The protein below binds the small molecule below.
Small molecule (SMILES): OC[C@H]1O[C@@H](O[C@H]2[C@H](O)[C@H](O)[C@H](O[C@H]3[C@H](O)[C@H](O)[C@H](O)O[C@@H]3CO)O[C@@H]2CO)[C@@H](O)[C@@H](O)[C@@H]1O

Binding-site contacts:
Ligand atom C1 contacts residue TYR195 of chain 1.A at 3.6 Å (hydrophobic).
Ligand atom O3 contacts residue ARG96 of chain 1.A at 3.0 Å (salt-bridge).
Ligand atom C1 contacts residue TRP239 of chain 1.A at 3.7 Å (hydrophobic).
Ligand atom O6 contacts residue ASN237 of chain 1.A at 2.9 Å (h-bond).
Ligand atom O6 contacts residue TRP11 of chain 1.A at 3.6 Å.
Ligand atom O1 contacts residue GLU143 of chain 1.A at 2.6 Å (salt-bridge).
Ligand atom C6 contacts residue ASN89 of chain 1.A at 3.6 Å.
Ligand atom O6 contacts residue TRP239 of chain 1.A at 3.4 Å.
Ligand atom C6 contacts residue TYR291 of chain 1.A at 3.3 Å (hydrophobic).
Ligand atom O6 contacts residue TYR291 of chain 1.A at 3.0 Å (h-bond).
Ligand atom O2 contacts residue ARG96 of chain 1.A at 3.6 Å (salt-bridge).
Ligand atom C5 contacts residue TRP11 of chain 1.A at 4.0 Å (hydrophobic).
Ligand atom O4 contacts residue TRP11 of chain 1.A at 3.7 Å.
Ligand atom C3 contacts residue TRP273 of chain 1.A at 3.8 Å (hydrophobic).
Ligand atom C2 contacts residue ARG96 of chain 1.A at 3.8 Å.
Ligand atom C6 contacts residue TRP273 of chain 1.A at 3.6 Å (hydrophobic).
Ligand atom C1 contacts residue GLU143 of chain 1.A at 3.6 Å.
Ligand atom O3 contacts residue TRP239 of chain 1.A at 3.7 Å.
Ligand atom O2 contacts residue GLU143 of chain 1.A at 2.5 Å (salt-bridge).
Ligand atom O6 contacts residue ASN89 of chain 1.A at 3.1 Å (h-bond).
Ligand atom O1 contacts residue TYR195 of chain 1.A at 3.6 Å (h-bond).
Ligand atom O5 contacts residue TYR195 of chain 1.A at 2.9 Å (h-bond).
Ligand atom O4 contacts residue TRP273 of chain 1.A at 3.8 Å.
Ligand atom C2 contacts residue TRP11 of chain 1.A at 4.0 Å (hydrophobic).
Ligand atom C6 contacts residue TRP11 of chain 1.A at 3.9 Å (hydrophobic).
Ligand atom O1 contacts residue ALA223 of chain 1.A at 3.9 Å.
Ligand atom O1 contacts residue SER193 of chain 1.A at 3.8 Å.
Ligand atom C3 contacts residue TRP239 of chain 1.A at 3.6 Å (hydrophobic).
Ligand atom C3 contacts residue TRP11 of chain 1.A at 4.0 Å (hydrophobic).
Ligand atom C1 contacts residue TRP273 of chain 1.A at 3.9 Å (hydrophobic).
Ligand atom C6 contacts residue TYR195 of chain 1.A at 3.6 Å (hydrophobic).
Ligand atom C1 contacts residue TRP11 of chain 1.A at 3.8 Å (hydrophobic).
Ligand atom O2 contacts residue TRP11 of chain 1.A at 3.0 Å (h-bond).
Ligand atom C5 contacts residue TYR195 of chain 1.A at 3.6 Å (hydrophobic).
Ligand atom O3 contacts residue TRP11 of chain 1.A at 3.6 Å.
Ligand atom C2 contacts residue TRP239 of chain 1.A at 3.8 Å (hydrophobic).
Ligand atom O6 contacts residue ARG96 of chain 1.A at 3.2 Å (salt-bridge).
Ligand atom O5 contacts residue TRP11 of chain 1.A at 3.1 Å (h-bond).
Ligand atom C5 contacts residue TRP273 of chain 1.A at 3.4 Å (hydrophobic).
Ligand atom C2 contacts residue GLU143 of chain 1.A at 3.4 Å.

Sequence of chain 1.A:
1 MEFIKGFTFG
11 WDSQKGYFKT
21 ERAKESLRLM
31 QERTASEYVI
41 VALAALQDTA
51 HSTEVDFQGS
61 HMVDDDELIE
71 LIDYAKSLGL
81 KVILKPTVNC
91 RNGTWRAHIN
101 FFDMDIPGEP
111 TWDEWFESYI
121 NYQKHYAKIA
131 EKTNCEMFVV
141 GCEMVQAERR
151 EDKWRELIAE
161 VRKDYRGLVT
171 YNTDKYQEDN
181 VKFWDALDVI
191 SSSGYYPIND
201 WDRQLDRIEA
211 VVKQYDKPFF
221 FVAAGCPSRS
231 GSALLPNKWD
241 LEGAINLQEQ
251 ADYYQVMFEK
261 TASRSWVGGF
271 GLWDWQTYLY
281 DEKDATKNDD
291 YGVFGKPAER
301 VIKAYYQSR